Sequence of chain 1.A:
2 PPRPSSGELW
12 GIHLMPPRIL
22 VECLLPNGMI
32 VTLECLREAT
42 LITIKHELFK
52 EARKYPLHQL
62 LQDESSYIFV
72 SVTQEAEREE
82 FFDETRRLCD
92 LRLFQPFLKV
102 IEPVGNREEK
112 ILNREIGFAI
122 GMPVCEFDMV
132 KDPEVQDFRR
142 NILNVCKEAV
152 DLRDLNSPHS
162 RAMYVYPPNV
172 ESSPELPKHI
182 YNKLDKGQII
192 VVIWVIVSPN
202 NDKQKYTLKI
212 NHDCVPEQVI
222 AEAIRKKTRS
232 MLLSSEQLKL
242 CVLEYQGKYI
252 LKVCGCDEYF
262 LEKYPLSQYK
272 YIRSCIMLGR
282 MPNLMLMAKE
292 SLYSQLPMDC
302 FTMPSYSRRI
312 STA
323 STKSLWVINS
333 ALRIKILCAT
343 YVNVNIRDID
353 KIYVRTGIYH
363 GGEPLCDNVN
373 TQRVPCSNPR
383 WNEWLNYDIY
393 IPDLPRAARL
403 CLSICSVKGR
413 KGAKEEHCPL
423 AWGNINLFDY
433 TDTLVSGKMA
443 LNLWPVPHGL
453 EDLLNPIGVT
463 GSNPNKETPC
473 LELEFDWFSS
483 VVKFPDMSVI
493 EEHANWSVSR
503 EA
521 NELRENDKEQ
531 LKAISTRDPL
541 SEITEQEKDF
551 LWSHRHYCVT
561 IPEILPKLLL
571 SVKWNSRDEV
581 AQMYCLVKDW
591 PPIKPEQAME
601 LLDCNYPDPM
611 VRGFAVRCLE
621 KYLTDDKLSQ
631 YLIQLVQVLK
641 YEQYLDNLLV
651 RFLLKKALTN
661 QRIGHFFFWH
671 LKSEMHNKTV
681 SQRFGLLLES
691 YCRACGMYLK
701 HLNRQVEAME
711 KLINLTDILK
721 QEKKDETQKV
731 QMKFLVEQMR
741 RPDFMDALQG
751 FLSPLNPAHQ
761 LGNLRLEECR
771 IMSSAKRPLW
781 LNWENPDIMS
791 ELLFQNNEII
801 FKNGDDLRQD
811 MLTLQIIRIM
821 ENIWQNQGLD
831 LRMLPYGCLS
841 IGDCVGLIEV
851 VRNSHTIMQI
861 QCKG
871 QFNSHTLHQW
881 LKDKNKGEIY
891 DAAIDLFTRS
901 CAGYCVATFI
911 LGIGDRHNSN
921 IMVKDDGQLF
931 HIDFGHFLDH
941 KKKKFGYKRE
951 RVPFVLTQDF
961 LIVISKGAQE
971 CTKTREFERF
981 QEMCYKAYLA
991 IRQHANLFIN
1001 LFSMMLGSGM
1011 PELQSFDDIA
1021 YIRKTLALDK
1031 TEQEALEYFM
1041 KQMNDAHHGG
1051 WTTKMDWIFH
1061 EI

Binding-site contacts:
Ligand atom N1 contacts residue MET922 of chain 1.A at 3.6 Å.
Ligand atom N1 contacts residue SER854 of chain 1.A at 2.9 Å (h-bond).
Ligand atom C14 contacts residue VAL851 of chain 1.A at 3.7 Å (hydrophobic).
Ligand atom O2 contacts residue VAL850 of chain 1.A at 3.6 Å.
Ligand atom C16 contacts residue SER774 of chain 1.A at 3.8 Å.
Ligand atom C11 contacts residue ILE932 of chain 1.A at 3.7 Å (hydrophobic).
Ligand atom F2 contacts residue ILE848 of chain 1.A at 3.2 Å.
Ligand atom C17 contacts residue ASP933 of chain 1.A at 3.6 Å.
Ligand atom F2 contacts residue LYS802 of chain 1.A at 3.7 Å.
Ligand atom N2 contacts residue SER854 of chain 1.A at 3.7 Å.
Ligand atom N1 contacts residue HIS855 of chain 1.A at 3.6 Å.
Ligand atom N3 contacts residue ILE800 of chain 1.A at 3.8 Å.
Ligand atom C3 contacts residue SER854 of chain 1.A at 3.8 Å.
Ligand atom N3 contacts residue ILE932 of chain 1.A at 3.8 Å.
Ligand atom O3 contacts residue LYS802 of chain 1.A at 3.6 Å (salt-bridge).
Ligand atom C12 contacts residue ILE848 of chain 1.A at 3.6 Å (hydrophobic).
Ligand atom F1 contacts residue SER774 of chain 1.A at 3.3 Å.
Ligand atom C14 contacts residue PHE930 of chain 1.A at 3.8 Å (hydrophobic).
Ligand atom C5 contacts residue SER854 of chain 1.A at 3.4 Å.
Ligand atom N4 contacts residue ILE932 of chain 1.A at 3.7 Å.
Ligand atom C3 contacts residue GLN859 of chain 1.A at 3.6 Å.
Ligand atom C1 contacts residue ARG770 of chain 1.A at 3.5 Å.
Ligand atom C12 contacts residue ILE932 of chain 1.A at 3.6 Å (hydrophobic).
Ligand atom O1 contacts residue GLN859 of chain 1.A at 2.9 Å (h-bond).
Ligand atom O4 contacts residue ASP933 of chain 1.A at 3.0 Å (salt-bridge).
Ligand atom O4 contacts residue TYR836 of chain 1.A at 3.2 Å (h-bond).
Ligand atom C9 contacts residue TRP780 of chain 1.A at 3.8 Å (hydrophobic).
Ligand atom C13 contacts residue GLU849 of chain 1.A at 3.5 Å.
Ligand atom F1 contacts residue PRO778 of chain 1.A at 3.2 Å.
Ligand atom C16 contacts residue ASP933 of chain 1.A at 3.8 Å.
Ligand atom C4 contacts residue MET922 of chain 1.A at 3.8 Å (hydrophobic).
Ligand atom N1 contacts residue GLN859 of chain 1.A at 2.9 Å (h-bond).
Ligand atom C4 contacts residue TRP780 of chain 1.A at 3.7 Å (hydrophobic).
Ligand atom O3 contacts residue ASP933 of chain 1.A at 3.3 Å.
Ligand atom C7 contacts residue ILE800 of chain 1.A at 3.7 Å (hydrophobic).
Ligand atom C10 contacts residue ILE800 of chain 1.A at 3.7 Å (hydrophobic).
Ligand atom C1 contacts residue TRP780 of chain 1.A at 3.5 Å (hydrophobic).
Ligand atom O2 contacts residue VAL851 of chain 1.A at 3.1 Å (h-bond).
Ligand atom N2 contacts residue TRP780 of chain 1.A at 3.6 Å.
Ligand atom C13 contacts residue ILE932 of chain 1.A at 3.7 Å (hydrophobic).

A protein and the small-molecule ligand that binds it are described below.
Small molecule (SMILES): C[C@@H](Nc1ccc2c(c1)OCCn1cc(N3C(=O)OC[C@H]3C(F)F)nc1-2)C(N)=O